A protein and the small-molecule ligand that binds it are described below.
Small molecule (SMILES): CC(=O)N[C@@H]1[C@@H](O)[C@H](O)[C@@H](CO)O[C@H]1O

Sequence of chain 1.A:
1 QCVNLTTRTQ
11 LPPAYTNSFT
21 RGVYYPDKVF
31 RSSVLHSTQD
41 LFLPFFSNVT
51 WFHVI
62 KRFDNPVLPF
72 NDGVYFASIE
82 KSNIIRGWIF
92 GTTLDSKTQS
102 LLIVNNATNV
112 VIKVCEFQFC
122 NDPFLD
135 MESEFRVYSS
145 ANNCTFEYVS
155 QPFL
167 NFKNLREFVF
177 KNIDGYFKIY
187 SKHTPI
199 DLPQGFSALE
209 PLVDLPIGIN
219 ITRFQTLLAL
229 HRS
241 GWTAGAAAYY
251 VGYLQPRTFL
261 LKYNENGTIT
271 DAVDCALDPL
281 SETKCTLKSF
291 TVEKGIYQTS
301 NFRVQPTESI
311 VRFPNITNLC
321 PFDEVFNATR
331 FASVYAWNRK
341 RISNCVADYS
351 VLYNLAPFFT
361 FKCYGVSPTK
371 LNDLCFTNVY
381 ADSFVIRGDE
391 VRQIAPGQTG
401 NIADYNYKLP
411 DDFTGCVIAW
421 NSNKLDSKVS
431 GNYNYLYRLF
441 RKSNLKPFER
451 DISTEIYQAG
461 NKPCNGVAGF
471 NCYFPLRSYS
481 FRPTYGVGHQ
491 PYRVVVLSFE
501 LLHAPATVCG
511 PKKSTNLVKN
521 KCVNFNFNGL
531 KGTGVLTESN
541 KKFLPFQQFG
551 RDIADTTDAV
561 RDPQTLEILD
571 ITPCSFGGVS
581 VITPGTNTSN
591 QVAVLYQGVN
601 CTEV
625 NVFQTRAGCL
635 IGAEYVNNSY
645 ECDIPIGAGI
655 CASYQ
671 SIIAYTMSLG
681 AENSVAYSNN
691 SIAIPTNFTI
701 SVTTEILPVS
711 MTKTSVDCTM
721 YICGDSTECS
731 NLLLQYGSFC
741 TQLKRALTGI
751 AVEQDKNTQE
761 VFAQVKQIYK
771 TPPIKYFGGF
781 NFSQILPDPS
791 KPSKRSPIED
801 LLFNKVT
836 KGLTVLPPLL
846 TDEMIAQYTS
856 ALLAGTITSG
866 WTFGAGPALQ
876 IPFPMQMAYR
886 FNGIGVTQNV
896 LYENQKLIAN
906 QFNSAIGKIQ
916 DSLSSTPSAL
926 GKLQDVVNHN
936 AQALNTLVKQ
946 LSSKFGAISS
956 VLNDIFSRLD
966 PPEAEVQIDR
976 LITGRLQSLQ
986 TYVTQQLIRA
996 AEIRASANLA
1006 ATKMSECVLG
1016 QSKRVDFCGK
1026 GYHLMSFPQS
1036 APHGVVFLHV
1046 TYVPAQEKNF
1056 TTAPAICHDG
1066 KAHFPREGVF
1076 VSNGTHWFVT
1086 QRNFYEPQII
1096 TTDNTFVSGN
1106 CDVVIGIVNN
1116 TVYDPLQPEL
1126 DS

Binding-site contacts:
Ligand atom C4 contacts residue ASN600 of chain 1.A at 4.3 Å.
Ligand atom C5 contacts residue ASN600 of chain 1.A at 3.7 Å.
Ligand atom N2 contacts residue ASN600 of chain 1.A at 3.0 Å (h-bond).
Ligand atom C6 contacts residue THR602 of chain 1.A at 4.1 Å.
Ligand atom C5 contacts residue THR602 of chain 1.A at 4.5 Å.
Ligand atom O5 contacts residue THR602 of chain 1.A at 3.6 Å (h-bond).
Ligand atom C1 contacts residue ASN600 of chain 1.A at 1.5 Å.
Ligand atom C2 contacts residue ASN600 of chain 1.A at 2.6 Å.
Ligand atom N2 contacts residue GLN628 of chain 1.A at 4.2 Å.
Ligand atom C8 contacts residue GLN628 of chain 1.A at 3.4 Å.
Ligand atom C7 contacts residue ASN600 of chain 1.A at 4.0 Å.
Ligand atom O5 contacts residue ASN600 of chain 1.A at 2.4 Å (h-bond).
Ligand atom C8 contacts residue THR629 of chain 1.A at 4.4 Å.
Ligand atom O6 contacts residue GLU603 of chain 1.A at 2.4 Å (salt-bridge).
Ligand atom C3 contacts residue ASN600 of chain 1.A at 3.9 Å.
Ligand atom C6 contacts residue GLU603 of chain 1.A at 3.5 Å.
Ligand atom C7 contacts residue GLN628 of chain 1.A at 4.0 Å.
Ligand atom O6 contacts residue THR602 of chain 1.A at 3.5 Å (h-bond).